Sequence of chain 3.A:
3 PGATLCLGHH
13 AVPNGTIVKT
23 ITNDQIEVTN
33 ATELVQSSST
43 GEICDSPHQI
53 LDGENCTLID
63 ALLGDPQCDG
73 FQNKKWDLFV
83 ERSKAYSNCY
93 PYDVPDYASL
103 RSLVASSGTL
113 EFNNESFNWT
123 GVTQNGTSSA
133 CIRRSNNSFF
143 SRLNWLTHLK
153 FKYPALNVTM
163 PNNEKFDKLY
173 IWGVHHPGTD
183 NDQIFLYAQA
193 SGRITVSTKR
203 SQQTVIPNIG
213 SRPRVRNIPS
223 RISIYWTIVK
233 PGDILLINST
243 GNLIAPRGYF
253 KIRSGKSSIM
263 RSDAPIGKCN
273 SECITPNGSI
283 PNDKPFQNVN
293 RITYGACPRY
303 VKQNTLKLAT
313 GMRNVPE

The protein below binds the small molecule below.
Small molecule (SMILES): CC(=O)N[C@H]1[C@H](O[C@H]2[C@H](O)[C@@H](NC(C)=O)CO[C@@H]2CO)O[C@H](CO)[C@@H](O[C@@H]2O[C@H](CO)[C@@H](O)[C@H](O)[C@@H]2O)[C@@H]1O

Sequence of chain 2.A:
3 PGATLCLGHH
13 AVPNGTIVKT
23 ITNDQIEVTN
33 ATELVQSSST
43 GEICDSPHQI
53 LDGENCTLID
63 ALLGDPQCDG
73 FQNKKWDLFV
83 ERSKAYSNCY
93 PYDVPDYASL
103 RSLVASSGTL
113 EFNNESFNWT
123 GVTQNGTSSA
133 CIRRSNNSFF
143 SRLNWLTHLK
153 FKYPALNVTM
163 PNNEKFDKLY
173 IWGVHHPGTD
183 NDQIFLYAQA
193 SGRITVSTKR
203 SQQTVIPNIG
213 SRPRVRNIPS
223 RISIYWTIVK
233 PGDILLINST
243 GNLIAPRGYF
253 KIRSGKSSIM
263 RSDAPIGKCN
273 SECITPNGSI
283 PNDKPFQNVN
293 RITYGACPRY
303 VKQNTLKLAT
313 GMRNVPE

Binding-site contacts:
Ligand atom C1 contacts residue LEU238 of chain 2.A at 4.3 Å (hydrophobic).
Ligand atom O3 contacts residue ARG216 of chain 3.A at 4.2 Å.
Ligand atom C3 contacts residue SER213 of chain 3.A at 4.1 Å.
Ligand atom O3 contacts residue ASN219 of chain 3.A at 4.0 Å.
Ligand atom C7 contacts residue PRO215 of chain 3.A at 4.2 Å (hydrophobic).
Ligand atom C1 contacts residue ASN159 of chain 2.A at 1.4 Å.
Ligand atom C2 contacts residue ARG216 of chain 3.A at 4.3 Å.
Ligand atom C6 contacts residue ARG216 of chain 3.A at 3.9 Å.
Ligand atom C8 contacts residue NAG1 of chain 2.I at 4.0 Å.
Ligand atom C6 contacts residue THR161 of chain 2.A at 4.3 Å.
Ligand atom C2 contacts residue ARG216 of chain 3.A at 3.7 Å.
Ligand atom C1 contacts residue ARG216 of chain 3.A at 3.7 Å.
Ligand atom O6 contacts residue ARG216 of chain 3.A at 4.0 Å.
Ligand atom C7 contacts residue SER213 of chain 3.A at 3.5 Å.
Ligand atom C4 contacts residue ARG216 of chain 3.A at 3.9 Å.
Ligand atom C4 contacts residue ASN159 of chain 2.A at 4.3 Å.
Ligand atom C5 contacts residue ASN159 of chain 2.A at 3.7 Å.
Ligand atom N2 contacts residue ASN159 of chain 2.A at 3.0 Å (h-bond).
Ligand atom C3 contacts residue ASN159 of chain 2.A at 3.8 Å.
Ligand atom O5 contacts residue LEU238 of chain 2.A at 4.3 Å.
Ligand atom O7 contacts residue ARG216 of chain 3.A at 3.2 Å (salt-bridge).
Ligand atom O3 contacts residue SER213 of chain 3.A at 3.9 Å.
Ligand atom C8 contacts residue SER213 of chain 3.A at 3.2 Å.
Ligand atom C8 contacts residue ARG216 of chain 3.A at 4.2 Å.
Ligand atom C3 contacts residue ASN219 of chain 3.A at 3.8 Å.
Ligand atom C8 contacts residue PRO215 of chain 3.A at 3.9 Å (hydrophobic).
Ligand atom O7 contacts residue ARG214 of chain 3.A at 4.1 Å.
Ligand atom C2 contacts residue SER213 of chain 3.A at 4.4 Å.
Ligand atom C7 contacts residue ARG216 of chain 3.A at 4.0 Å.
Ligand atom C2 contacts residue ASN159 of chain 2.A at 2.5 Å.
Ligand atom O7 contacts residue SER213 of chain 3.A at 4.3 Å.
Ligand atom C2 contacts residue ASN219 of chain 3.A at 4.3 Å.
Ligand atom C5 contacts residue ARG216 of chain 3.A at 3.8 Å.
Ligand atom C8 contacts residue ILE236 of chain 2.A at 4.1 Å (hydrophobic).
Ligand atom O5 contacts residue ARG216 of chain 3.A at 3.1 Å (salt-bridge).
Ligand atom O7 contacts residue PRO215 of chain 3.A at 3.6 Å.
Ligand atom C7 contacts residue ASN159 of chain 2.A at 4.0 Å.
Ligand atom N2 contacts residue SER213 of chain 3.A at 3.4 Å (h-bond).
Ligand atom O5 contacts residue ASN159 of chain 2.A at 2.4 Å (h-bond).
Ligand atom O4 contacts residue ARG216 of chain 3.A at 3.9 Å.